Binding-site contacts:
Ligand atom P contacts residue ARG131 of chain 18.A at 3.5 Å.
Ligand atom C4 contacts residue SER17 of chain 52.A at 4.1 Å.
Ligand atom O4 contacts residue SER17 of chain 52.A at 3.2 Å.
Ligand atom O4 contacts residue ARG125 of chain 18.A at 3.8 Å.
Ligand atom P contacts residue ARG125 of chain 18.A at 3.7 Å.
Ligand atom O2 contacts residue ASN16 of chain 52.A at 2.5 Å (h-bond).
Ligand atom C5' contacts residue MET76 of chain 18.A at 4.3 Å (hydrophobic).
Ligand atom N3 contacts residue SER17 of chain 52.A at 4.3 Å.
Ligand atom O5' contacts residue ARG125 of chain 18.A at 3.0 Å (salt-bridge).
Ligand atom C2 contacts residue ASN16 of chain 52.A at 3.0 Å.
Ligand atom N1 contacts residue ASN16 of chain 52.A at 4.4 Å.
Ligand atom O3' contacts residue ARG125 of chain 18.A at 4.0 Å.
Ligand atom OP1 contacts residue ARG125 of chain 18.A at 2.9 Å (salt-bridge).
Ligand atom N3 contacts residue ASN16 of chain 52.A at 2.9 Å (h-bond).
Ligand atom C5' contacts residue ARG131 of chain 18.A at 3.2 Å.
Ligand atom O5' contacts residue ARG131 of chain 18.A at 2.6 Å (salt-bridge).
Ligand atom OP1 contacts residue ARG131 of chain 18.A at 3.4 Å (salt-bridge).
Ligand atom C3' contacts residue ARG125 of chain 18.A at 3.3 Å.
Ligand atom OP2 contacts residue SER77 of chain 18.A at 4.1 Å.
Ligand atom C4 contacts residue ARG125 of chain 18.A at 3.5 Å.
Ligand atom N3 contacts residue ARG125 of chain 18.A at 3.6 Å (salt-bridge).
Ligand atom C4 contacts residue ASN16 of chain 52.A at 4.1 Å.
Ligand atom C5 contacts residue THR21 of chain 52.A at 4.3 Å.
Ligand atom C5' contacts residue ARG125 of chain 18.A at 4.1 Å.
Ligand atom O2 contacts residue ARG125 of chain 18.A at 3.9 Å.
Ligand atom C2 contacts residue ARG125 of chain 18.A at 3.8 Å.
Ligand atom C5 contacts residue ARG125 of chain 18.A at 3.5 Å.
Ligand atom OP3 contacts residue ARG125 of chain 18.A at 2.8 Å.
Ligand atom C1' contacts residue ARG125 of chain 18.A at 4.2 Å.
Ligand atom OP2 contacts residue ILE23 of chain 52.A at 4.5 Å.
Ligand atom O4 contacts residue THR21 of chain 52.A at 3.9 Å.
Ligand atom C4' contacts residue ARG125 of chain 18.A at 4.4 Å.
Ligand atom OP1 contacts residue ILE23 of chain 52.A at 4.0 Å.
Ligand atom C5' contacts residue SER77 of chain 18.A at 4.4 Å.
Ligand atom OP2 contacts residue ARG131 of chain 18.A at 3.7 Å.
Ligand atom C6 contacts residue ARG125 of chain 18.A at 3.5 Å.
Ligand atom C2' contacts residue ARG125 of chain 18.A at 3.6 Å.
Ligand atom OP3 contacts residue ILE23 of chain 52.A at 4.2 Å.
Ligand atom N1 contacts residue ARG125 of chain 18.A at 3.7 Å.
Ligand atom P contacts residue ILE23 of chain 52.A at 4.4 Å.

Sequence of chain 52.A:
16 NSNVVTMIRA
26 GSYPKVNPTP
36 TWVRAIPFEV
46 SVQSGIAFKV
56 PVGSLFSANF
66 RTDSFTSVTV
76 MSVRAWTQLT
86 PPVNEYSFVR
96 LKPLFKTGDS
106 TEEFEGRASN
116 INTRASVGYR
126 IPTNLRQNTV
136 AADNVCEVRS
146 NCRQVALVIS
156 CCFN

This small molecule binds to this protein.
Small molecule (SMILES): CO[P](=O)(O)O[C@H]1[C@@H](O)[C@H](n2ccc(=O)[nH]c2=O)O[C@@H]1COP(=O)(O)O

Sequence of chain 18.A:
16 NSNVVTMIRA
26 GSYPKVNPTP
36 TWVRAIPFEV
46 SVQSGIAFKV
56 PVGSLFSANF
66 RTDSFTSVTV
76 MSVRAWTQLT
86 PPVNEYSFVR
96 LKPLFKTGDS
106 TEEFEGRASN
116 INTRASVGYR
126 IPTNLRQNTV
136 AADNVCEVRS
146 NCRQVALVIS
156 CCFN